The protein below binds the small molecule below.
Small molecule (SMILES): O=C1c2c(O)c(=O)ccn2N([C@@H]2c3ccccc3SCc3c2ccc(F)c3F)[C@@H]2COCCN12

Sequence of chain 1.B:
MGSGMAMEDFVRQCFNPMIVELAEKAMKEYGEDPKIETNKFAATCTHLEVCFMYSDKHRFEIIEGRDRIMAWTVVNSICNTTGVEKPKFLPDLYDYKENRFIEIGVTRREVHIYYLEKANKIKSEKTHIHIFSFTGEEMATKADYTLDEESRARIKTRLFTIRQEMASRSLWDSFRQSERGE

Binding-site contacts:
Ligand atom F2 contacts residue TYR31 of chain 1.B at 3.4 Å.
Ligand atom C18 contacts residue THR45 of chain 1.B at 3.9 Å.
Ligand atom C16 contacts residue THR45 of chain 1.B at 3.9 Å.
Ligand atom C5 contacts residue MN1 of chain 1.J at 3.0 Å.
Ligand atom O2 contacts residue MN1 of chain 1.K at 2.1 Å.
Ligand atom C10 contacts residue TYR31 of chain 1.B at 3.4 Å (hydrophobic).
Ligand atom O1 contacts residue HIS48 of chain 1.B at 3.3 Å (h-bond).
Ligand atom C22 contacts residue ALA27 of chain 1.B at 3.8 Å (hydrophobic).
Ligand atom F2 contacts residue GLU33 of chain 1.B at 3.3 Å.
Ligand atom C4 contacts residue MN1 of chain 1.K at 3.5 Å.
Ligand atom O2 contacts residue ASP103 of chain 1.B at 3.1 Å (salt-bridge).
Ligand atom O2 contacts residue HIS48 of chain 1.B at 3.4 Å (h-bond).
Ligand atom C1 contacts residue LYS129 of chain 1.B at 3.2 Å.
Ligand atom C19 contacts residue HIS48 of chain 1.B at 3.7 Å.
Ligand atom C20 contacts residue THR45 of chain 1.B at 3.9 Å.
Ligand atom O2 contacts residue GLU114 of chain 1.B at 3.3 Å (salt-bridge).
Ligand atom C1 contacts residue MN1 of chain 1.J at 2.9 Å.
Ligand atom C1 contacts residue GLU114 of chain 1.B at 3.6 Å.
Ligand atom O1 contacts residue MN1 of chain 1.J at 2.1 Å.
Ligand atom C5 contacts residue MN1 of chain 1.K at 3.1 Å.
Ligand atom C5 contacts residue GLU114 of chain 1.B at 3.8 Å.
Ligand atom O3 contacts residue MN1 of chain 1.K at 2.1 Å.
Ligand atom F2 contacts residue MET28 of chain 1.B at 3.4 Å.
Ligand atom F1 contacts residue LYS41 of chain 1.B at 3.3 Å.
Ligand atom C9 contacts residue TYR31 of chain 1.B at 3.7 Å (hydrophobic).
Ligand atom O1 contacts residue ILE115 of chain 1.B at 3.0 Å (h-bond).
Ligand atom C18 contacts residue ALA44 of chain 1.B at 3.7 Å (hydrophobic).
Ligand atom C6 contacts residue GLU75 of chain 1.B at 3.6 Å.
Ligand atom C2 contacts residue LYS129 of chain 1.B at 3.5 Å.
Ligand atom C5 contacts residue HIS48 of chain 1.B at 3.9 Å.
Ligand atom O1 contacts residue GLU114 of chain 1.B at 2.9 Å (salt-bridge).
Ligand atom O2 contacts residue MN1 of chain 1.J at 2.3 Å.
Ligand atom F1 contacts residue GLU33 of chain 1.B at 3.8 Å.
Ligand atom C6 contacts residue MN1 of chain 1.K at 3.1 Å.
Ligand atom C1 contacts residue HIS48 of chain 1.B at 3.8 Å.
Ligand atom C23 contacts residue TYR31 of chain 1.B at 3.8 Å (hydrophobic).
Ligand atom C19 contacts residue THR45 of chain 1.B at 3.8 Å.
Ligand atom O1 contacts residue LYS129 of chain 1.B at 2.8 Å (salt-bridge).
Ligand atom O3 contacts residue GLU75 of chain 1.B at 2.7 Å (salt-bridge).
Ligand atom O2 contacts residue GLU75 of chain 1.B at 3.5 Å (salt-bridge).